Sequence of chain 2.B:
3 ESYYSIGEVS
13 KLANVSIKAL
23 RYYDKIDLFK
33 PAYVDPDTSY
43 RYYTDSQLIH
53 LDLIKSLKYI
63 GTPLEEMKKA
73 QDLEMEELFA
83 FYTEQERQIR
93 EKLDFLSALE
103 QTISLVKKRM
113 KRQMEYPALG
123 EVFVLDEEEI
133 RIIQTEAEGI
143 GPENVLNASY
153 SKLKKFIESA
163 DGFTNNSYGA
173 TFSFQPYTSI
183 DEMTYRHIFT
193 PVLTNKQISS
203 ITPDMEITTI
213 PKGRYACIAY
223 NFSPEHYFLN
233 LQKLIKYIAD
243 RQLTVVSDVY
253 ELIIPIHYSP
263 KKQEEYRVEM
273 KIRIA

Sequence of chain 1.B:
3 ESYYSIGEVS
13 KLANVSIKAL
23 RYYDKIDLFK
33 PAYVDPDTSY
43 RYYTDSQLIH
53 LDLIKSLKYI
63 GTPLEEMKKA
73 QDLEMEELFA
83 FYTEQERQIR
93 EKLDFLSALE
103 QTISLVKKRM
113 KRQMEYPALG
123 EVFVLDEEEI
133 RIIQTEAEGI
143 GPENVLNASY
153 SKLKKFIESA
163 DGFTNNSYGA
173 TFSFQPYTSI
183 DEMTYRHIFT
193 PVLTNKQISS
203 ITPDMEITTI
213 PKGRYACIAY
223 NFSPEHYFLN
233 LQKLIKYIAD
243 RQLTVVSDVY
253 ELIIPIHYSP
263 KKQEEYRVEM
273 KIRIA

Binding-site contacts:
Ligand atom C5C contacts residue PHE224 of chain 1.B at 3.2 Å (hydrophobic).
Ligand atom C4D contacts residue PHE224 of chain 1.B at 3.5 Å (hydrophobic).
Ligand atom C4C contacts residue GLU266 of chain 1.B at 4.0 Å.
Ligand atom C3C contacts residue TYR268 of chain 1.B at 3.9 Å (hydrophobic).
Ligand atom C5C contacts residue TYR268 of chain 1.B at 3.5 Å (hydrophobic).
Ligand atom C3B contacts residue ASP47 of chain 2.B at 4.2 Å.
Ligand atom C4C contacts residue TYR268 of chain 1.B at 3.9 Å (hydrophobic).
Ligand atom C2A contacts residue VAL147 of chain 1.B at 3.6 Å (hydrophobic).
Ligand atom C3B contacts residue LEU148 of chain 1.B at 3.4 Å (hydrophobic).
Ligand atom C3A contacts residue PRO144 of chain 1.B at 3.6 Å (hydrophobic).
Ligand atom C4A contacts residue PRO144 of chain 1.B at 4.2 Å (hydrophobic).
Ligand atom C1C contacts residue PHE224 of chain 1.B at 4.0 Å (hydrophobic).
Ligand atom C4B contacts residue LEU148 of chain 1.B at 3.1 Å (hydrophobic).
Ligand atom C6C contacts residue PHE224 of chain 1.B at 2.9 Å (hydrophobic).
Ligand atom C1A contacts residue PRO144 of chain 1.B at 4.0 Å (hydrophobic).
Ligand atom C5D contacts residue PRO144 of chain 1.B at 3.1 Å (hydrophobic).
Ligand atom C3A contacts residue GLU145 of chain 1.B at 2.9 Å.
Ligand atom C3B contacts residue VAL147 of chain 1.B at 3.7 Å (hydrophobic).
Ligand atom C5D contacts residue PHE224 of chain 1.B at 3.9 Å (hydrophobic).
Ligand atom C1D contacts residue PHE224 of chain 1.B at 3.9 Å (hydrophobic).
Ligand atom C3A contacts residue VAL147 of chain 1.B at 3.8 Å (hydrophobic).
Ligand atom C3A contacts residue ASN146 of chain 1.B at 4.2 Å.
Ligand atom C2B contacts residue VAL147 of chain 1.B at 3.6 Å (hydrophobic).
Ligand atom C3D contacts residue PHE224 of chain 1.B at 3.4 Å (hydrophobic).
Ligand atom C1C contacts residue TYR268 of chain 1.B at 4.4 Å (hydrophobic).
Ligand atom C5B contacts residue LEU148 of chain 1.B at 4.2 Å (hydrophobic).
Ligand atom C2A contacts residue PRO144 of chain 1.B at 3.5 Å (hydrophobic).
Ligand atom C2D contacts residue PHE224 of chain 1.B at 3.7 Å (hydrophobic).
Ligand atom C4A contacts residue GLU145 of chain 1.B at 3.2 Å.
Ligand atom C3B contacts residue ASN149 of chain 1.B at 3.2 Å.
Ligand atom C2A contacts residue GLU145 of chain 1.B at 4.2 Å.
Ligand atom C4D contacts residue PRO144 of chain 1.B at 4.4 Å (hydrophobic).
Ligand atom C4D contacts residue GLU253 of chain 1.B at 4.0 Å.
Ligand atom C4B contacts residue ASN149 of chain 1.B at 3.1 Å.
Ligand atom C6D contacts residue PRO144 of chain 1.B at 2.9 Å (hydrophobic).
Ligand atom C3C contacts residue GLU266 of chain 1.B at 4.3 Å.
Ligand atom C6C contacts residue TYR268 of chain 1.B at 3.8 Å (hydrophobic).
Ligand atom C2C contacts residue TYR268 of chain 1.B at 4.2 Å (hydrophobic).
Ligand atom C6D contacts residue PHE224 of chain 1.B at 4.1 Å (hydrophobic).
Ligand atom C1D contacts residue PRO144 of chain 1.B at 4.2 Å (hydrophobic).

This protein binds this small molecule.
Small molecule (SMILES): c1ccc([Sb+](c2ccccc2)(c2ccccc2)c2ccccc2)cc1